The small molecule below binds the protein below.
Small molecule (SMILES): Nc1ncnc2c1ncn2[C@H]1C[C@H](O)[C@@H](COP(=O)(O)O)O1

Sequence of chain 20.A:
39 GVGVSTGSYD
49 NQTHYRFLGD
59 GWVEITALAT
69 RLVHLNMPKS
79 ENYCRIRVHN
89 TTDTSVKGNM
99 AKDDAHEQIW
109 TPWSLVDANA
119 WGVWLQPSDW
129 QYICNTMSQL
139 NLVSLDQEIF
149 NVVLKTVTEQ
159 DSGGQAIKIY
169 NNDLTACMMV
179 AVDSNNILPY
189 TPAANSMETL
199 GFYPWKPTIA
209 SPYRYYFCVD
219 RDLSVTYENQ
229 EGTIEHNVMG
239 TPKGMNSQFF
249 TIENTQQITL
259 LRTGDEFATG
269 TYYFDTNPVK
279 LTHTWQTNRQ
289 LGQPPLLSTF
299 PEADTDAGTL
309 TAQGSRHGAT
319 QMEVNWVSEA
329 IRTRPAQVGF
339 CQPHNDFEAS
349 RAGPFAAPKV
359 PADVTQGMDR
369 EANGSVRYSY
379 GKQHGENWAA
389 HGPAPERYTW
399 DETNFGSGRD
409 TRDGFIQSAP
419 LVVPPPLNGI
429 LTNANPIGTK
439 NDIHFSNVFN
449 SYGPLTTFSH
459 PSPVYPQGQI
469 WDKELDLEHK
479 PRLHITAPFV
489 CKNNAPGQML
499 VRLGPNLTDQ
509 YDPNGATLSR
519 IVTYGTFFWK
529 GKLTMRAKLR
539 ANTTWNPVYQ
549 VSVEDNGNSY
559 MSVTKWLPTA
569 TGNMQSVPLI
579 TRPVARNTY

Binding-site contacts:
Ligand atom OP1 contacts residue ASP273 of chain 20.A at 3.3 Å.
Ligand atom OP1 contacts residue TYR271 of chain 20.A at 3.1 Å (h-bond).
Ligand atom OP1 contacts residue ASN491 of chain 20.A at 3.6 Å.
Ligand atom OP2 contacts residue ASP273 of chain 20.A at 2.4 Å.
Ligand atom O5' contacts residue ASN491 of chain 20.A at 3.5 Å (h-bond).
Ligand atom OP2 contacts residue ASN491 of chain 20.A at 1.7 Å (h-bond).
Ligand atom P contacts residue TYR271 of chain 20.A at 4.5 Å.
Ligand atom P contacts residue ASN491 of chain 20.A at 3.0 Å.
Ligand atom C5' contacts residue ASP273 of chain 20.A at 3.8 Å.
Ligand atom OP1 contacts residue PHE272 of chain 20.A at 3.4 Å.
Ligand atom C5' contacts residue ASN491 of chain 20.A at 4.0 Å.
Ligand atom P contacts residue PHE272 of chain 20.A at 4.3 Å.
Ligand atom O5' contacts residue ASP273 of chain 20.A at 4.1 Å.
Ligand atom P contacts residue ASP273 of chain 20.A at 2.8 Å.